Binding-site contacts:
Ligand atom S5' contacts residue MET173 of chain 1.F at 3.6 Å.
Ligand atom C8 contacts residue ALA77 of chain 1.F at 3.5 Å (hydrophobic).
Ligand atom N7 contacts residue SER196 of chain 1.F at 3.6 Å (h-bond).
Ligand atom N4' contacts residue SER76 of chain 1.F at 3.2 Å (h-bond).
Ligand atom N7 contacts residue ALA77 of chain 1.F at 3.4 Å.
Ligand atom C8 contacts residue ASP197 of chain 1.F at 3.5 Å.
Ligand atom C1' contacts residue SER76 of chain 1.F at 3.5 Å.
Ligand atom C2 contacts residue SER150 of chain 1.F at 3.4 Å.
Ligand atom O3' contacts residue ALA8 of chain 1.F at 3.4 Å.
Ligand atom O3' contacts residue GLU174 of chain 1.F at 2.6 Å (salt-bridge).
Ligand atom O2' contacts residue ARG193 of chain 1.F at 3.0 Å (salt-bridge).
Ligand atom N6 contacts residue VAL152 of chain 1.F at 3.0 Å (h-bond).
Ligand atom N3 contacts residue GLU172 of chain 1.F at 3.5 Å.
Ligand atom N7 contacts residue ASP197 of chain 1.F at 2.6 Å (salt-bridge).
Ligand atom N6 contacts residue ASP197 of chain 1.F at 2.8 Å (salt-bridge).
Ligand atom C8 contacts residue SER196 of chain 1.F at 3.5 Å.
Ligand atom C6 contacts residue PHE151 of chain 1.F at 3.5 Å (hydrophobic).
Ligand atom O2' contacts residue MET173 of chain 1.F at 2.9 Å (h-bond).
Ligand atom N1 contacts residue PHE151 of chain 1.F at 3.6 Å.
Ligand atom CS contacts residue PHE105 of chain 1.E at 3.7 Å (hydrophobic).
Ligand atom N7 contacts residue GLY78 of chain 1.F at 3.4 Å (h-bond).
Ligand atom N7 contacts residue PHE151 of chain 1.F at 3.6 Å.
Ligand atom C5 contacts residue ASP197 of chain 1.F at 3.7 Å.
Ligand atom C4 contacts residue PHE151 of chain 1.F at 3.7 Å (hydrophobic).
Ligand atom C5 contacts residue PHE151 of chain 1.F at 3.4 Å (hydrophobic).
Ligand atom C3' contacts residue GLU174 of chain 1.F at 3.4 Å.
Ligand atom N6 contacts residue GLY78 of chain 1.F at 3.7 Å.
Ligand atom N1 contacts residue VAL152 of chain 1.F at 2.9 Å (h-bond).
Ligand atom C2 contacts residue VAL152 of chain 1.F at 3.6 Å (hydrophobic).
Ligand atom O2' contacts residue GLU174 of chain 1.F at 2.6 Å (salt-bridge).
Ligand atom N4' contacts residue PHE207 of chain 1.F at 3.4 Å.
Ligand atom C2 contacts residue PHE151 of chain 1.F at 3.5 Å (hydrophobic).
Ligand atom N6 contacts residue ALA199 of chain 1.F at 3.6 Å.
Ligand atom O2' contacts residue GLU172 of chain 1.F at 3.3 Å.
Ligand atom C5' contacts residue PHE151 of chain 1.F at 3.6 Å (hydrophobic).
Ligand atom C8 contacts residue SER76 of chain 1.F at 3.7 Å.
Ligand atom C2' contacts residue GLU174 of chain 1.F at 3.8 Å.
Ligand atom C2' contacts residue MET173 of chain 1.F at 3.5 Å (hydrophobic).
Ligand atom N3 contacts residue MET173 of chain 1.F at 3.5 Å.
Ligand atom C5 contacts residue GLY78 of chain 1.F at 3.6 Å.

Sequence of chain 1.F:
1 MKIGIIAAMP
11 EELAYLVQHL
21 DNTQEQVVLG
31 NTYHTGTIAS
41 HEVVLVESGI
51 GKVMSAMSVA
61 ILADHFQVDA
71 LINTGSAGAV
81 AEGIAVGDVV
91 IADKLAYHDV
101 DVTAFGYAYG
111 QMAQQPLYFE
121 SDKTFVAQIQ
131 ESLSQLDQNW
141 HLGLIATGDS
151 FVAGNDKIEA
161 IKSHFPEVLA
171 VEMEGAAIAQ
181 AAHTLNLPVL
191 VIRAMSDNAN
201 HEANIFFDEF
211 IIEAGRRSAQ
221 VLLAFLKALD

The protein below binds the small molecule below.
Small molecule (SMILES): CSC[C@H]1N[C@@H](c2c[nH]c3c2N=CNC3N)[C@H](O)[C@@H]1O

Sequence of chain 1.E:
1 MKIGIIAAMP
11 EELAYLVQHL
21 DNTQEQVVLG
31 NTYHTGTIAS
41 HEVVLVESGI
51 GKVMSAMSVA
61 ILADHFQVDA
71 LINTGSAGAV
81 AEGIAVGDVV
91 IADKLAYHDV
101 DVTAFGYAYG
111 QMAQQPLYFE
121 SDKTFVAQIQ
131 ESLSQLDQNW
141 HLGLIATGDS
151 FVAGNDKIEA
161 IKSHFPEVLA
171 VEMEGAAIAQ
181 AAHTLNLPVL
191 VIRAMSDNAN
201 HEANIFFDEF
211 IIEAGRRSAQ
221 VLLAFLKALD